Sequence of chain 3.A:
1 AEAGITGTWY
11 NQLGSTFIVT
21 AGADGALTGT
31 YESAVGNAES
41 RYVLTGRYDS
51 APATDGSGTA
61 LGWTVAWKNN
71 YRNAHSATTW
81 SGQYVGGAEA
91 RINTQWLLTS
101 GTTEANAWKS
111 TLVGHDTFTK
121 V

Binding-site contacts:
Ligand atom NE2 contacts residue TRP67 of chain 3.A at 3.5 Å.
Ligand atom CG contacts residue TRP67 of chain 3.A at 3.8 Å (hydrophobic).
Ligand atom N contacts residue VAL35 of chain 3.A at 3.8 Å.
Ligand atom C contacts residue SER33 of chain 3.A at 3.7 Å.
Ligand atom O contacts residue ALA34 of chain 3.A at 3.3 Å (h-bond).
Ligand atom CA contacts residue TRP67 of chain 3.A at 3.5 Å (hydrophobic).
Ligand atom OE1 contacts residue TRP67 of chain 3.A at 3.5 Å.
Ligand atom N contacts residue TRP67 of chain 3.A at 3.8 Å.
Ligand atom CG contacts residue TYR42 of chain 3.A at 3.8 Å (hydrophobic).
Ligand atom CB contacts residue TRP67 of chain 3.A at 3.6 Å (hydrophobic).
Ligand atom C contacts residue ALA34 of chain 3.A at 3.9 Å (hydrophobic).
Ligand atom O contacts residue SER33 of chain 3.A at 3.3 Å.
Ligand atom O contacts residue SER15 of chain 3.A at 3.5 Å (h-bond).
Ligand atom N contacts residue SER33 of chain 3.A at 3.2 Å.
Ligand atom CG contacts residue ALA74 of chain 3.A at 3.7 Å (hydrophobic).
Ligand atom CG contacts residue TRP67 of chain 3.A at 3.9 Å (hydrophobic).
Ligand atom CD contacts residue THR78 of chain 3.A at 3.8 Å.
Ligand atom CD1 contacts residue TRP108 of chain 1.A at 3.9 Å (hydrophobic).
Ligand atom CD2 contacts residue SER76 of chain 3.A at 3.6 Å.
Ligand atom O contacts residue TYR31 of chain 3.A at 3.8 Å.
Ligand atom NE2 contacts residue TRP80 of chain 3.A at 3.8 Å.
Ligand atom O contacts residue SER33 of chain 3.A at 2.8 Å (h-bond).
Ligand atom C contacts residue SER33 of chain 3.A at 3.2 Å.
Ligand atom OE1 contacts residue LEU98 of chain 3.A at 3.7 Å.
Ligand atom CD contacts residue TRP80 of chain 3.A at 3.9 Å (hydrophobic).
Ligand atom CE1 contacts residue TRP67 of chain 3.A at 3.4 Å (hydrophobic).
Ligand atom N contacts residue ALA34 of chain 3.A at 2.7 Å (h-bond).
Ligand atom CB contacts residue TRP67 of chain 3.A at 3.8 Å (hydrophobic).
Ligand atom NE2 contacts residue SER76 of chain 3.A at 2.9 Å (h-bond).
Ligand atom CE2 contacts residue TRP108 of chain 1.A at 2.8 Å (hydrophobic).
Ligand atom NE2 contacts residue THR78 of chain 3.A at 3.7 Å.
Ligand atom CD contacts residue ARG72 of chain 3.A at 3.8 Å.
Ligand atom NE2 contacts residue TRP96 of chain 3.A at 3.5 Å.
Ligand atom CB contacts residue TRP108 of chain 1.A at 3.8 Å (hydrophobic).
Ligand atom CB contacts residue TYR42 of chain 3.A at 3.3 Å (hydrophobic).
Ligand atom CD2 contacts residue TRP108 of chain 1.A at 3.3 Å (hydrophobic).
Ligand atom OE1 contacts residue THR78 of chain 3.A at 2.7 Å (h-bond).
Ligand atom NE2 contacts residue LEU98 of chain 3.A at 3.8 Å.
Ligand atom CE1 contacts residue TRP108 of chain 1.A at 3.4 Å (hydrophobic).
Ligand atom CZ contacts residue TRP108 of chain 1.A at 3.4 Å (hydrophobic).

Sequence of chain 1.A:
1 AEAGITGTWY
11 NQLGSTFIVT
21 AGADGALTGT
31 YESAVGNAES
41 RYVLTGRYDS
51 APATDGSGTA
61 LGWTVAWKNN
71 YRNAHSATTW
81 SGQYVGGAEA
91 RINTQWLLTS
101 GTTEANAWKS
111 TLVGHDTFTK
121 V

This small molecule binds to this protein.
Small molecule (SMILES): CC(=O)N[C@H]1CSSC[C@@H](C(N)=O)NC(=O)[C@H](Cc2ccccc2)NC(=O)[C@H](CCC(N)=O)NC(=O)[C@@H]2CCCN2C(=O)[C@H](Cc2c[nH]cn2)NC1=O